Binding-site contacts:
Ligand atom N2 contacts residue ASN616 of chain 1.B at 2.9 Å (h-bond).
Ligand atom C5 contacts residue ASN616 of chain 1.B at 3.7 Å.
Ligand atom C4 contacts residue ASN616 of chain 1.B at 4.2 Å.
Ligand atom O5 contacts residue ASN616 of chain 1.B at 2.4 Å (h-bond).
Ligand atom C3 contacts residue ASN616 of chain 1.B at 3.8 Å.
Ligand atom O5 contacts residue THR618 of chain 1.B at 4.2 Å.
Ligand atom O7 contacts residue ASN616 of chain 1.B at 4.4 Å.
Ligand atom C2 contacts residue ASN616 of chain 1.B at 2.5 Å.
Ligand atom C8 contacts residue ASN616 of chain 1.B at 3.9 Å.
Ligand atom C1 contacts residue ASN616 of chain 1.B at 1.4 Å.
Ligand atom C7 contacts residue ASN616 of chain 1.B at 3.6 Å.

Sequence of chain 1.B:
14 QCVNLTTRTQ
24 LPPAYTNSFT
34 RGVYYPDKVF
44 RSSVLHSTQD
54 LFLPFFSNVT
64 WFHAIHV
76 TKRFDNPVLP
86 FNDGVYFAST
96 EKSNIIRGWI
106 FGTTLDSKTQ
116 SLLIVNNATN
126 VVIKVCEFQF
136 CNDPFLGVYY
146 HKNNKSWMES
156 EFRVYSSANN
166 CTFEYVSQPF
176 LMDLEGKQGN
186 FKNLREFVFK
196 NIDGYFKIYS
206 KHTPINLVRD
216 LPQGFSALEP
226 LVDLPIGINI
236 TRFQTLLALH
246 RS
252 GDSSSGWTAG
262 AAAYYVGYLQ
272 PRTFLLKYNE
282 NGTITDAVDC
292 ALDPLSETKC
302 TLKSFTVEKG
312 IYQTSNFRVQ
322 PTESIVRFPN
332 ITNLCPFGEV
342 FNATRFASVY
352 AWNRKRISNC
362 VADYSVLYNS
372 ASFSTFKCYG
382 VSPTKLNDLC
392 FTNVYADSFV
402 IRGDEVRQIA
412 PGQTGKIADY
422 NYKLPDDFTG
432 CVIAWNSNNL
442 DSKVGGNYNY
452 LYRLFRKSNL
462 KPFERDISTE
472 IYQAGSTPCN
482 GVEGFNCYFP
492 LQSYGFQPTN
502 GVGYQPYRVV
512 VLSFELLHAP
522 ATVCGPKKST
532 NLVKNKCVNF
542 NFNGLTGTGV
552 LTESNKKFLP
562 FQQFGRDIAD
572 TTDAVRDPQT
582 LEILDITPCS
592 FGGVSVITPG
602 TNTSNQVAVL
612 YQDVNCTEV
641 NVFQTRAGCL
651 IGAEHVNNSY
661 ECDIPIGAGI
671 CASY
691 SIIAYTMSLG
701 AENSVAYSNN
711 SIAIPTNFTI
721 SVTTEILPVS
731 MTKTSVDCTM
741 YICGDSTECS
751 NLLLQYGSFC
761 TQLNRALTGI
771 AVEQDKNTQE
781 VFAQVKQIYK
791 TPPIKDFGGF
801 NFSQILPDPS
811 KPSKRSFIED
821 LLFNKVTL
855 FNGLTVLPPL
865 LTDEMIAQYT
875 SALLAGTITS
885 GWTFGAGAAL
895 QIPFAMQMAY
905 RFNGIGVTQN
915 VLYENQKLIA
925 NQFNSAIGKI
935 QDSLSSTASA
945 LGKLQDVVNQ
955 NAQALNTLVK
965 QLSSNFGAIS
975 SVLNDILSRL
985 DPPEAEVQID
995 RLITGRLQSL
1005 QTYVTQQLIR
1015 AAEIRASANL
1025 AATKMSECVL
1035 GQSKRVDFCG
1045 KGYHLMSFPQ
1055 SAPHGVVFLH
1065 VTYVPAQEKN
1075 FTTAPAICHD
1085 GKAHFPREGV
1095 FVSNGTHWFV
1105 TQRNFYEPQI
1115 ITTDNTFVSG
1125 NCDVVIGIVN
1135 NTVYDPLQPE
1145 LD

This protein binds this small molecule.
Small molecule (SMILES): CC(=O)N[C@@H]1[C@@H](O)[C@H](O)[C@@H](CO)O[C@H]1O